A protein and the small-molecule ligand that binds it are described below.
Small molecule (SMILES): C[N+](C)(C)[O-]

Sequence of chain 1.A:
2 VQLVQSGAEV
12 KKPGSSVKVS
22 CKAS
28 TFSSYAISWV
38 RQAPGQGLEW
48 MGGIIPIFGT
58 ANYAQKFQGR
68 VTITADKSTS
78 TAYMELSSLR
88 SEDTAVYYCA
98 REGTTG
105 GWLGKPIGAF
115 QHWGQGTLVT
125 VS

Sequence of chain 1.B:
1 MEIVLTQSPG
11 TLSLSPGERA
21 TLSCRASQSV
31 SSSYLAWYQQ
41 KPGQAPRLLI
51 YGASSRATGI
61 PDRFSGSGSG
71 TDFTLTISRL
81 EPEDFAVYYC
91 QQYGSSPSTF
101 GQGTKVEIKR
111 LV

Binding-site contacts:
Ligand atom NAC contacts residue TYR51 of chain 1.B at 4.3 Å.
Ligand atom CAA contacts residue THR101 of chain 1.A at 3.9 Å.
Ligand atom CAB contacts residue THR101 of chain 1.A at 3.3 Å.
Ligand atom OAE contacts residue GLN115 of chain 1.A at 2.8 Å (h-bond).
Ligand atom NAC contacts residue ALA57 of chain 1.B at 4.3 Å.
Ligand atom CAA contacts residue GLN115 of chain 1.A at 3.7 Å.
Ligand atom NAC contacts residue THR101 of chain 1.A at 4.2 Å.
Ligand atom OAE contacts residue THR58 of chain 1.B at 3.0 Å (h-bond).
Ligand atom OAE contacts residue ALA57 of chain 1.B at 3.5 Å.
Ligand atom CAD contacts residue ARG56 of chain 1.B at 4.5 Å.
Ligand atom CAD contacts residue THR58 of chain 1.B at 3.6 Å.
Ligand atom CAB contacts residue GLN115 of chain 1.A at 4.1 Å.
Ligand atom CAB contacts residue THR58 of chain 1.B at 3.7 Å.
Ligand atom CAD contacts residue ALA57 of chain 1.B at 4.0 Å (hydrophobic).
Ligand atom CAA contacts residue ILE111 of chain 1.A at 3.7 Å (hydrophobic).
Ligand atom CAA contacts residue TYR51 of chain 1.B at 3.9 Å (hydrophobic).
Ligand atom NAC contacts residue THR58 of chain 1.B at 3.8 Å.
Ligand atom CAD contacts residue TYR51 of chain 1.B at 3.7 Å (hydrophobic).
Ligand atom NAC contacts residue GLN115 of chain 1.A at 3.7 Å.